The protein below binds the small molecule below.
Small molecule (SMILES): CC(=O)O[C@H]1C(=O)[C@@]2(C)[C@H]([C@H](OC(=O)c3ccccc3)[C@]3(O)C[C@H](OC(=O)[C@H](O)[C@@H](NC(=O)c4ccccc4)c4ccccc4)C(C)=C1C3(C)C)[C@]1(OC(C)=O)CO[C@@H]1C[C@@H]2O

Binding-site contacts:
Ligand atom O14 contacts residue HIS227 of chain 3.B at 1.8 Å (h-bond).
Ligand atom O12 contacts residue GLY360 of chain 3.B at 3.7 Å.
Ligand atom C41 contacts residue PRO358 of chain 3.B at 4.0 Å (hydrophobic).
Ligand atom C08 contacts residue HIS227 of chain 3.B at 3.0 Å.
Ligand atom C41 contacts residue VAL23 of chain 3.B at 3.5 Å (hydrophobic).
Ligand atom O08 contacts residue ARG276 of chain 3.B at 3.5 Å.
Ligand atom C27 contacts residue ARG359 of chain 3.B at 3.8 Å.
Ligand atom C34 contacts residue ASP26 of chain 3.B at 3.5 Å.
Ligand atom O06 contacts residue PRO272 of chain 3.B at 4.0 Å.
Ligand atom O07 contacts residue GLN279 of chain 3.B at 3.6 Å.
Ligand atom O12 contacts residue ARG359 of chain 3.B at 3.2 Å.
Ligand atom C28 contacts residue ARG359 of chain 3.B at 3.6 Å.
Ligand atom C44 contacts residue GLY360 of chain 3.B at 3.9 Å.
Ligand atom C27 contacts residue GLY360 of chain 3.B at 4.0 Å.
Ligand atom C33 contacts residue ASP26 of chain 3.B at 2.5 Å.
Ligand atom C13 contacts residue HIS227 of chain 3.B at 3.3 Å.
Ligand atom C40 contacts residue ARG318 of chain 3.B at 3.7 Å.
Ligand atom O13 contacts residue PRO358 of chain 3.B at 3.8 Å.
Ligand atom C41 contacts residue SER234 of chain 3.B at 3.6 Å.
Ligand atom C19 contacts residue ARG276 of chain 3.B at 3.7 Å.
Ligand atom C32 contacts residue ASP26 of chain 3.B at 3.4 Å.
Ligand atom C39 contacts residue ALA231 of chain 3.B at 3.6 Å (hydrophobic).
Ligand atom O13 contacts residue GLY360 of chain 3.B at 3.7 Å.
Ligand atom C36 contacts residue HIS227 of chain 3.B at 3.4 Å.
Ligand atom O13 contacts residue ARG359 of chain 3.B at 2.5 Å.
Ligand atom O06 contacts residue THR274 of chain 3.B at 3.7 Å.
Ligand atom C42 contacts residue VAL23 of chain 3.B at 3.8 Å (hydrophobic).
Ligand atom C06 contacts residue HIS227 of chain 3.B at 3.7 Å.
Ligand atom C06 contacts residue ASP224 of chain 3.B at 3.8 Å.
Ligand atom C31 contacts residue HIS227 of chain 3.B at 3.4 Å.
Ligand atom C09 contacts residue HIS227 of chain 3.B at 3.5 Å.
Ligand atom C30 contacts residue HIS227 of chain 3.B at 2.8 Å.
Ligand atom C40 contacts residue PRO358 of chain 3.B at 4.0 Å (hydrophobic).
Ligand atom C07 contacts residue ASP224 of chain 3.B at 3.3 Å.
Ligand atom O06 contacts residue LEU215 of chain 3.B at 3.9 Å.
Ligand atom C34 contacts residue GLU22 of chain 3.B at 4.0 Å.
Ligand atom C07 contacts residue HIS227 of chain 3.B at 3.1 Å.
Ligand atom C40 contacts residue SER234 of chain 3.B at 3.1 Å.
Ligand atom N01 contacts residue HIS227 of chain 3.B at 4.0 Å.
Ligand atom C32 contacts residue VAL23 of chain 3.B at 3.9 Å (hydrophobic).

Sequence of chain 3.B:
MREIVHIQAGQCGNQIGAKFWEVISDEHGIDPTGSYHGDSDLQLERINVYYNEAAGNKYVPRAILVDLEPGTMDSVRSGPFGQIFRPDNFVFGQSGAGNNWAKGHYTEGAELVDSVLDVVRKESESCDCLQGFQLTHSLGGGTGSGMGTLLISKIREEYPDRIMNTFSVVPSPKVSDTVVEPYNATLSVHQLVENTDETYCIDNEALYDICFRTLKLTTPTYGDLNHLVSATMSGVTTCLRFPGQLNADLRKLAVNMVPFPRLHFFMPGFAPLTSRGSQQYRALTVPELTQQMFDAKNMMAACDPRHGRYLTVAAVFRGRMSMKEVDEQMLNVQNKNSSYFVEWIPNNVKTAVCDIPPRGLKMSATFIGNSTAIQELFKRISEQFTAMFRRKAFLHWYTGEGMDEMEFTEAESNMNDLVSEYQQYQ